This protein binds this small molecule.
Small molecule (SMILES): N#CCC(=O)Nc1nc(-c2ccc(Cl)c(Cl)c2)cs1

Binding-site contacts:
Ligand atom C16 contacts residue GLU248 of chain 1.B at 3.8 Å.
Ligand atom C17 contacts residue GLU248 of chain 1.B at 3.7 Å.
Ligand atom C3 contacts residue LEU127 of chain 1.B at 3.7 Å (hydrophobic).
Ligand atom C12 contacts residue ALA219 of chain 1.B at 3.5 Å (hydrophobic).
Ligand atom C7 contacts residue VAL254 of chain 1.B at 3.9 Å (hydrophobic).
Ligand atom CL1 contacts residue VAL254 of chain 1.B at 4.0 Å.
Ligand atom CL1 contacts residue PHE279 of chain 1.B at 3.5 Å.
Ligand atom C10 contacts residue ALA123 of chain 1.B at 3.3 Å (hydrophobic).
Ligand atom CL8 contacts residue LEU215 of chain 1.B at 3.2 Å.
Ligand atom C6 contacts residue ALA219 of chain 1.B at 3.7 Å (hydrophobic).
Ligand atom C10 contacts residue GLY249 of chain 1.B at 3.4 Å.
Ligand atom CL8 contacts residue ILE218 of chain 1.B at 3.6 Å.
Ligand atom C14 contacts residue GLU248 of chain 1.B at 3.5 Å.
Ligand atom CL1 contacts residue ALA130 of chain 1.B at 3.5 Å.
Ligand atom C9 contacts residue LEU126 of chain 1.B at 3.8 Å (hydrophobic).
Ligand atom N19 contacts residue ALA219 of chain 1.B at 3.4 Å (h-bond).
Ligand atom CL1 contacts residue LEU127 of chain 1.B at 3.7 Å.
Ligand atom O15 contacts residue GLU248 of chain 1.B at 3.9 Å.
Ligand atom N19 contacts residue LEU126 of chain 1.B at 3.7 Å.
Ligand atom S11 contacts residue GLY249 of chain 1.B at 3.2 Å (h-bond).
Ligand atom C16 contacts residue ALA219 of chain 1.B at 3.7 Å (hydrophobic).
Ligand atom C12 contacts residue GLY249 of chain 1.B at 3.7 Å.
Ligand atom N13 contacts residue GLU248 of chain 1.B at 3.4 Å (salt-bridge).
Ligand atom C9 contacts residue GLY249 of chain 1.B at 3.7 Å.
Ligand atom C4 contacts residue ALA123 of chain 1.B at 3.8 Å (hydrophobic).
Ligand atom C10 contacts residue PRO251 of chain 1.B at 4.0 Å (hydrophobic).
Ligand atom C2 contacts residue VAL254 of chain 1.B at 4.0 Å (hydrophobic).
Ligand atom N13 contacts residue ALA219 of chain 1.B at 2.9 Å (h-bond).
Ligand atom CL8 contacts residue ALA219 of chain 1.B at 3.7 Å.
Ligand atom C12 contacts residue LEU126 of chain 1.B at 4.0 Å (hydrophobic).
Ligand atom C5 contacts residue PRO251 of chain 1.B at 3.5 Å (hydrophobic).
Ligand atom C4 contacts residue PRO251 of chain 1.B at 3.5 Å (hydrophobic).
Ligand atom CL1 contacts residue LEU126 of chain 1.B at 3.9 Å.
Ligand atom C3 contacts residue ALA123 of chain 1.B at 4.0 Å (hydrophobic).
Ligand atom C9 contacts residue PRO251 of chain 1.B at 3.7 Å (hydrophobic).
Ligand atom C14 contacts residue ALA219 of chain 1.B at 3.8 Å (hydrophobic).
Ligand atom N18 contacts residue GLU248 of chain 1.B at 3.3 Å (salt-bridge).
Ligand atom C16 contacts residue TYR221 of chain 1.B at 3.7 Å (hydrophobic).
Ligand atom CL8 contacts residue VAL254 of chain 1.B at 3.8 Å.
Ligand atom C5 contacts residue LEU126 of chain 1.B at 4.0 Å (hydrophobic).

Sequence of chain 1.B:
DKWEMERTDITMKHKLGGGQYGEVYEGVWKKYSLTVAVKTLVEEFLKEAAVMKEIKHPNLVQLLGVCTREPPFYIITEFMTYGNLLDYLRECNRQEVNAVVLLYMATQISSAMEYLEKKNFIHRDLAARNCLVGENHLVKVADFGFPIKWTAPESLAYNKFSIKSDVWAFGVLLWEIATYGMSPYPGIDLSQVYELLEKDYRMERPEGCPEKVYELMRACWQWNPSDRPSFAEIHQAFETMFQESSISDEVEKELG